A small-molecule ligand and the protein it binds are described below.
Small molecule (SMILES): Nc1nc2c(ncn2[C@@H]2O[C@H](CO[P](=O)(O)O[P](=O)(O)NP(=O)(O)O)[C@@H](O)[C@H]2O)c(=O)[nH]1

Sequence of chain 1.C:
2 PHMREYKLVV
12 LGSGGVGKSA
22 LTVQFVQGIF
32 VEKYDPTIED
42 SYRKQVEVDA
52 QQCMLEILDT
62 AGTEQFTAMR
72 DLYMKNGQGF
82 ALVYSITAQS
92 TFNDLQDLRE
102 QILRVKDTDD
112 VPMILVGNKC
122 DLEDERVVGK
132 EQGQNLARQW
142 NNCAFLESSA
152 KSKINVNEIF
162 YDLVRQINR

Binding-site contacts:
Ligand atom N7 contacts residue ASN119 of chain 1.C at 3.3 Å (h-bond).
Ligand atom O6 contacts residue SER150 of chain 1.C at 3.3 Å (h-bond).
Ligand atom O3A contacts residue GLY18 of chain 1.C at 3.3 Å (h-bond).
Ligand atom O4' contacts residue LYS120 of chain 1.C at 3.3 Å.
Ligand atom O2A contacts residue SER20 of chain 1.C at 3.2 Å (h-bond).
Ligand atom O2G contacts residue ALA62 of chain 1.C at 3.5 Å.
Ligand atom O3G contacts residue MG1 of chain 1.H at 2.2 Å.
Ligand atom O1B contacts residue VAL17 of chain 1.C at 3.5 Å.
Ligand atom C2 contacts residue ASP122 of chain 1.C at 3.5 Å.
Ligand atom O2B contacts residue SER20 of chain 1.C at 2.6 Å (h-bond).
Ligand atom O2B contacts residue MG1 of chain 1.H at 2.3 Å.
Ligand atom O2G contacts residue GLY63 of chain 1.C at 2.4 Å (h-bond).
Ligand atom O6 contacts residue LYS152 of chain 1.C at 3.3 Å (salt-bridge).
Ligand atom O2A contacts residue ALA21 of chain 1.C at 2.9 Å (h-bond).
Ligand atom O3' contacts residue GLU33 of chain 1.C at 2.3 Å (salt-bridge).
Ligand atom O3G contacts residue THR38 of chain 1.C at 2.5 Å (h-bond).
Ligand atom O2' contacts residue PHE31 of chain 1.C at 3.4 Å.
Ligand atom N2 contacts residue ASP122 of chain 1.C at 2.9 Å (salt-bridge).
Ligand atom O2' contacts residue GLU33 of chain 1.C at 2.7 Å (salt-bridge).
Ligand atom N3B contacts residue GLY16 of chain 1.C at 3.0 Å (h-bond).
Ligand atom C6 contacts residue LYS120 of chain 1.C at 3.5 Å.
Ligand atom N9 contacts residue LYS120 of chain 1.C at 3.5 Å.
Ligand atom N1 contacts residue ASP122 of chain 1.C at 3.1 Å (salt-bridge).
Ligand atom C8 contacts residue GLY18 of chain 1.C at 3.5 Å.
Ligand atom C2' contacts residue GLU33 of chain 1.C at 3.5 Å.
Ligand atom O1A contacts residue TYR35 of chain 1.C at 3.4 Å.
Ligand atom O1B contacts residue GLY18 of chain 1.C at 3.0 Å (h-bond).
Ligand atom N3 contacts residue PHE31 of chain 1.C at 3.5 Å.
Ligand atom C5 contacts residue LYS120 of chain 1.C at 3.4 Å.
Ligand atom O2A contacts residue GLY18 of chain 1.C at 3.0 Å.
Ligand atom C3' contacts residue GLU33 of chain 1.C at 3.2 Å.
Ligand atom N2 contacts residue LYS152 of chain 1.C at 3.4 Å.
Ligand atom O1B contacts residue LYS19 of chain 1.C at 2.8 Å (salt-bridge).
Ligand atom O3' contacts residue TYR35 of chain 1.C at 3.5 Å.
Ligand atom N1 contacts residue LYS152 of chain 1.C at 3.3 Å.
Ligand atom O1G contacts residue TYR35 of chain 1.C at 3.3 Å (h-bond).
Ligand atom O6 contacts residue ALA151 of chain 1.C at 2.7 Å (h-bond).
Ligand atom O2G contacts residue LYS19 of chain 1.C at 2.8 Å (salt-bridge).
Ligand atom O2' contacts residue VAL32 of chain 1.C at 2.7 Å (h-bond).
Ligand atom O1G contacts residue PRO37 of chain 1.C at 3.3 Å.